Binding-site contacts:
Ligand atom C7 contacts residue ASP185 of chain 1.E at 4.3 Å.
Ligand atom C8 contacts residue ASN186 of chain 1.E at 4.3 Å.
Ligand atom O5 contacts residue ASN186 of chain 1.E at 2.4 Å (h-bond).
Ligand atom C1 contacts residue ASN186 of chain 1.E at 1.4 Å.
Ligand atom C4 contacts residue ASN186 of chain 1.E at 4.2 Å.
Ligand atom O7 contacts residue ASP185 of chain 1.E at 4.2 Å.
Ligand atom C8 contacts residue ASP185 of chain 1.E at 3.8 Å.
Ligand atom O7 contacts residue ASN186 of chain 1.E at 3.7 Å.
Ligand atom N2 contacts residue ASN186 of chain 1.E at 2.9 Å (h-bond).
Ligand atom C2 contacts residue ASN186 of chain 1.E at 2.4 Å.
Ligand atom C7 contacts residue ASN186 of chain 1.E at 3.5 Å.
Ligand atom C3 contacts residue ASN186 of chain 1.E at 3.8 Å.
Ligand atom C5 contacts residue ASN186 of chain 1.E at 3.7 Å.

Sequence of chain 1.E:
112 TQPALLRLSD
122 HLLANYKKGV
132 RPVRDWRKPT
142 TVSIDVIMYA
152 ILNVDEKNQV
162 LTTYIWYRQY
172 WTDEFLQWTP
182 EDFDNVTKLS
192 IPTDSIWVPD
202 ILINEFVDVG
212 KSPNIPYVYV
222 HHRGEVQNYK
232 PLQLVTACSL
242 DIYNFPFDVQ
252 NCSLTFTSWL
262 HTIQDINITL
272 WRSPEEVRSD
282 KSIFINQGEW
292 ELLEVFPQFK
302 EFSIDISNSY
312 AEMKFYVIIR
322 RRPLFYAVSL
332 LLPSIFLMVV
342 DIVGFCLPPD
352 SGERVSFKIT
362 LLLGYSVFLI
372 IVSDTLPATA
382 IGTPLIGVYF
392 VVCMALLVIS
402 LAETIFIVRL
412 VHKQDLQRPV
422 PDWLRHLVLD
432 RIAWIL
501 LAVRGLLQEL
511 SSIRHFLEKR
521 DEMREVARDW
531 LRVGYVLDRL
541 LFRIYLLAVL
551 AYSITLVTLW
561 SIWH

The protein below binds the small molecule below.
Small molecule (SMILES): CC(=O)N[C@@H]1[C@@H](O)[C@H](O)[C@@H](CO)O[C@H]1O